Binding-site contacts:
Ligand atom O1 contacts residue HIS172 of chain 1.A at 3.8 Å.
Ligand atom C6 contacts residue TYR203 of chain 1.A at 3.8 Å (hydrophobic).
Ligand atom O2 contacts residue MET205 of chain 1.A at 4.4 Å.
Ligand atom O2 contacts residue UDP1 of chain 1.B at 3.8 Å.
Ligand atom C4 contacts residue TRP239 of chain 1.A at 3.5 Å (hydrophobic).
Ligand atom C3 contacts residue MET205 of chain 1.A at 4.5 Å (hydrophobic).
Ligand atom O3 contacts residue MET205 of chain 1.A at 4.1 Å.
Ligand atom O1 contacts residue SER174 of chain 1.A at 4.1 Å.
Ligand atom C2 contacts residue MET205 of chain 1.A at 3.9 Å (hydrophobic).
Ligand atom C4 contacts residue HIS172 of chain 1.A at 3.9 Å.
Ligand atom C6 contacts residue THR184 of chain 1.A at 3.2 Å.
Ligand atom O6 contacts residue TRP239 of chain 1.A at 3.5 Å (h-bond).
Ligand atom C5 contacts residue TRP239 of chain 1.A at 3.7 Å (hydrophobic).
Ligand atom O4 contacts residue HIS172 of chain 1.A at 3.0 Å.
Ligand atom C6 contacts residue TRP239 of chain 1.A at 3.6 Å (hydrophobic).
Ligand atom O4 contacts residue GLU242 of chain 1.A at 2.6 Å (salt-bridge).
Ligand atom O5 contacts residue PHE175 of chain 1.A at 4.2 Å.
Ligand atom O6 contacts residue THR184 of chain 1.A at 2.7 Å (h-bond).
Ligand atom O3 contacts residue UDP1 of chain 1.B at 2.5 Å (h-bond).
Ligand atom C1 contacts residue HIS172 of chain 1.A at 4.0 Å.
Ligand atom C5 contacts residue GLU242 of chain 1.A at 3.9 Å.
Ligand atom C3 contacts residue UDP1 of chain 1.B at 3.7 Å.
Ligand atom C5 contacts residue HIS172 of chain 1.A at 3.9 Å.
Ligand atom O5 contacts residue HIS172 of chain 1.A at 3.3 Å.
Ligand atom C2 contacts residue UDP1 of chain 1.B at 4.3 Å.
Ligand atom O4 contacts residue MET205 of chain 1.A at 3.8 Å.
Ligand atom C6 contacts residue HIS172 of chain 1.A at 4.0 Å.
Ligand atom O6 contacts residue PHE175 of chain 1.A at 3.4 Å.
Ligand atom O3 contacts residue TRP239 of chain 1.A at 4.3 Å.
Ligand atom C6 contacts residue PHE175 of chain 1.A at 4.0 Å (hydrophobic).
Ligand atom O6 contacts residue TYR203 of chain 1.A at 4.5 Å.
Ligand atom C3 contacts residue TRP239 of chain 1.A at 3.7 Å (hydrophobic).
Ligand atom C2 contacts residue HIS172 of chain 1.A at 3.9 Å.
Ligand atom C6 contacts residue GLU242 of chain 1.A at 3.4 Å.
Ligand atom C4 contacts residue GLU242 of chain 1.A at 3.3 Å.

A small-molecule ligand and the protein it binds are described below.
Small molecule (SMILES): OC[C@H]1O[C@@H](O)[C@H](O)[C@@H](O)[C@H]1O

Sequence of chain 1.A:
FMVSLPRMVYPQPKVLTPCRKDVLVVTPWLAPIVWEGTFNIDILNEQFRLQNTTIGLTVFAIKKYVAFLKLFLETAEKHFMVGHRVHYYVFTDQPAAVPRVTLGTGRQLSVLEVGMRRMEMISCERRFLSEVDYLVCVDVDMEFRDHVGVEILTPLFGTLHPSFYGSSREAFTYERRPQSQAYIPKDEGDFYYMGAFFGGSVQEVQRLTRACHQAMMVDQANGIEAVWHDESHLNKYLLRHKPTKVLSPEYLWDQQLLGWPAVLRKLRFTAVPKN